The small molecule below binds the protein below.
Small molecule (SMILES): CC(=O)N[C@@H]1[C@@H](O)[C@H](O)[C@@H](CO)O[C@H]1O

Binding-site contacts:
Ligand atom O5 contacts residue HIS173 of chain 1.F at 4.0 Å.
Ligand atom O7 contacts residue ASN133 of chain 1.F at 3.4 Å (h-bond).
Ligand atom C3 contacts residue ASN133 of chain 1.F at 3.8 Å.
Ligand atom N2 contacts residue ASN133 of chain 1.F at 3.0 Å (h-bond).
Ligand atom C8 contacts residue ASN133 of chain 1.F at 3.2 Å.
Ligand atom C1 contacts residue HIS173 of chain 1.F at 4.2 Å.
Ligand atom C1 contacts residue ASN133 of chain 1.F at 1.4 Å.
Ligand atom C4 contacts residue ASN133 of chain 1.F at 4.2 Å.
Ligand atom C5 contacts residue ASN133 of chain 1.F at 3.6 Å.
Ligand atom O5 contacts residue ASN133 of chain 1.F at 2.3 Å (h-bond).
Ligand atom C2 contacts residue ASN133 of chain 1.F at 2.5 Å.
Ligand atom C7 contacts residue ASN133 of chain 1.F at 3.3 Å.

Sequence of chain 1.F:
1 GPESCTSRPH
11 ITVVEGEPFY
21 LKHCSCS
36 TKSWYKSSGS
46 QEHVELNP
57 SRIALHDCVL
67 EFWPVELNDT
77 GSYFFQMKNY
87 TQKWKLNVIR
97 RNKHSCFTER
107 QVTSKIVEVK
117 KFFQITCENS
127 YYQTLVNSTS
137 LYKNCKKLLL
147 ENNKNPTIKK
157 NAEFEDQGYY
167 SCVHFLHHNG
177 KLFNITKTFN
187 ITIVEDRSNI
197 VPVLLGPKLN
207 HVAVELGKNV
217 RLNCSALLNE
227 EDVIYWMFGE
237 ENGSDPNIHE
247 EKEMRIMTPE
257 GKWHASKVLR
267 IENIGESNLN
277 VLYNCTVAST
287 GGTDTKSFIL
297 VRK